A small-molecule ligand and the protein it binds are described below.
Small molecule (SMILES): CC(=O)N[C@@H]1[C@@H](O)[C@H](O)[C@@H](CO)O[C@H]1O

Sequence of chain 1.A:
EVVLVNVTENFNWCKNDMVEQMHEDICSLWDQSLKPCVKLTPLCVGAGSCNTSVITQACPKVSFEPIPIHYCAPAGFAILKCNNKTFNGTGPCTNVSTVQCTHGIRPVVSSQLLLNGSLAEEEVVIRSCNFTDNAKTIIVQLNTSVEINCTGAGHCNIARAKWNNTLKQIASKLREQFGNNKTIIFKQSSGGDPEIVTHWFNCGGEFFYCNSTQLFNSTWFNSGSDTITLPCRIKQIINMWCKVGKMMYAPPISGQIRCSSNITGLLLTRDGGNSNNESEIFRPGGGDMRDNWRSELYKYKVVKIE

Binding-site contacts:
Ligand atom N2 contacts residue ASN143 of chain 1.A at 2.9 Å (h-bond).
Ligand atom C5 contacts residue GLN169 of chain 1.A at 4.0 Å.
Ligand atom C5 contacts residue GLU123 of chain 1.A at 4.1 Å.
Ligand atom O5 contacts residue GLU122 of chain 1.A at 4.0 Å.
Ligand atom O4 contacts residue LYS168 of chain 1.A at 4.2 Å.
Ligand atom C7 contacts residue THR144 of chain 1.A at 4.4 Å.
Ligand atom C5 contacts residue ASN143 of chain 1.A at 3.6 Å.
Ligand atom O6 contacts residue LYS173 of chain 1.A at 4.2 Å.
Ligand atom O7 contacts residue ASN143 of chain 1.A at 3.1 Å (h-bond).
Ligand atom C2 contacts residue ASN143 of chain 1.A at 2.5 Å.
Ligand atom C1 contacts residue GLN169 of chain 1.A at 4.2 Å.
Ligand atom C6 contacts residue GLU123 of chain 1.A at 3.5 Å.
Ligand atom C4 contacts residue GLN169 of chain 1.A at 4.2 Å.
Ligand atom O6 contacts residue GLN169 of chain 1.A at 4.5 Å.
Ligand atom O5 contacts residue GLU123 of chain 1.A at 3.2 Å.
Ligand atom O5 contacts residue VAL124 of chain 1.A at 3.5 Å (h-bond).
Ligand atom C3 contacts residue ASN143 of chain 1.A at 3.8 Å.
Ligand atom N2 contacts residue THR144 of chain 1.A at 4.2 Å.
Ligand atom O3 contacts residue GLN169 of chain 1.A at 4.3 Å.
Ligand atom O5 contacts residue GLN169 of chain 1.A at 4.5 Å.
Ligand atom C4 contacts residue ASN143 of chain 1.A at 4.3 Å.
Ligand atom C5 contacts residue VAL124 of chain 1.A at 4.2 Å (hydrophobic).
Ligand atom O7 contacts residue GLU122 of chain 1.A at 3.8 Å.
Ligand atom C1 contacts residue ASN143 of chain 1.A at 1.4 Å.
Ligand atom C7 contacts residue ASN143 of chain 1.A at 3.3 Å.
Ligand atom C6 contacts residue VAL124 of chain 1.A at 4.0 Å (hydrophobic).
Ligand atom O5 contacts residue ASN143 of chain 1.A at 2.4 Å (h-bond).
Ligand atom C8 contacts residue THR144 of chain 1.A at 4.2 Å.
Ligand atom C1 contacts residue VAL124 of chain 1.A at 4.3 Å (hydrophobic).
Ligand atom C3 contacts residue GLN169 of chain 1.A at 3.7 Å.
Ligand atom O6 contacts residue GLU123 of chain 1.A at 3.6 Å.
Ligand atom O6 contacts residue VAL124 of chain 1.A at 3.2 Å (h-bond).
Ligand atom O4 contacts residue GLN169 of chain 1.A at 3.8 Å.
Ligand atom C1 contacts residue GLU123 of chain 1.A at 4.0 Å.
Ligand atom C1 contacts residue GLU122 of chain 1.A at 3.9 Å.